Binding-site contacts:
Ligand atom O22 contacts residue ARG116 of chain 1.A at 2.9 Å (salt-bridge).
Ligand atom N01 contacts residue SER236 of chain 1.A at 2.9 Å (h-bond).
Ligand atom C24 contacts residue LYS233 of chain 1.A at 3.5 Å.
Ligand atom O36 contacts residue GLN67 of chain 1.A at 3.2 Å (h-bond).
Ligand atom O23 contacts residue ARG116 of chain 1.A at 3.2 Å (salt-bridge).
Ligand atom O30 contacts residue VAL195 of chain 1.A at 3.5 Å.
Ligand atom O30 contacts residue ARG153 of chain 1.A at 2.7 Å (salt-bridge).
Ligand atom O18 contacts residue ARG150 of chain 1.A at 2.9 Å (salt-bridge).
Ligand atom O22 contacts residue ARG150 of chain 1.A at 2.7 Å (salt-bridge).
Ligand atom O21 contacts residue GLN146 of chain 1.A at 3.3 Å.
Ligand atom C09 contacts residue PHE295 of chain 1.A at 3.5 Å (hydrophobic).
Ligand atom C33 contacts residue ASP231 of chain 1.A at 3.2 Å.
Ligand atom O23 contacts residue LYS233 of chain 1.A at 3.2 Å (salt-bridge).
Ligand atom N03 contacts residue PHE295 of chain 1.A at 3.2 Å.
Ligand atom O34 contacts residue TYR68 of chain 1.A at 3.3 Å (h-bond).
Ligand atom O32 contacts residue ASP231 of chain 1.A at 2.7 Å (salt-bridge).
Ligand atom C07 contacts residue THR237 of chain 1.A at 3.1 Å.
Ligand atom O34 contacts residue GLN67 of chain 1.A at 2.5 Å (h-bond).
Ligand atom O19 contacts residue ARG153 of chain 1.A at 3.4 Å (salt-bridge).
Ligand atom C29 contacts residue GLN198 of chain 1.A at 3.3 Å.
Ligand atom N05 contacts residue PHE295 of chain 1.A at 3.5 Å.
Ligand atom O17 contacts residue ARG116 of chain 1.A at 3.5 Å (salt-bridge).
Ligand atom N08 contacts residue THR237 of chain 1.A at 3.2 Å (h-bond).
Ligand atom O22 contacts residue GLN146 of chain 1.A at 3.4 Å.
Ligand atom O28 contacts residue THR237 of chain 1.A at 3.0 Å (h-bond).
Ligand atom O21 contacts residue PHE61 of chain 1.A at 3.3 Å.
Ligand atom O25 contacts residue LYS233 of chain 1.A at 3.2 Å (salt-bridge).
Ligand atom O34 contacts residue ASP231 of chain 1.A at 2.3 Å (salt-bridge).
Ligand atom C02 contacts residue THR237 of chain 1.A at 3.4 Å.
Ligand atom O17 contacts residue LYS233 of chain 1.A at 2.7 Å (salt-bridge).
Ligand atom O32 contacts residue TYR224 of chain 1.A at 3.2 Å (h-bond).
Ligand atom N08 contacts residue PHE295 of chain 1.A at 3.4 Å.
Ligand atom C02 contacts residue PHE295 of chain 1.A at 3.3 Å (hydrophobic).
Ligand atom C31 contacts residue ASP231 of chain 1.A at 3.3 Å.
Ligand atom O36 contacts residue LYS233 of chain 1.A at 2.7 Å (salt-bridge).
Ligand atom O30 contacts residue GLN198 of chain 1.A at 2.7 Å (h-bond).
Ligand atom N01 contacts residue PHE295 of chain 1.A at 3.5 Å.
Ligand atom C06 contacts residue PHE295 of chain 1.A at 3.4 Å (hydrophobic).
Ligand atom O32 contacts residue GLY234 of chain 1.A at 3.3 Å.
Ligand atom C07 contacts residue PHE295 of chain 1.A at 3.4 Å (hydrophobic).

A small-molecule ligand and the protein it binds are described below.
Small molecule (SMILES): Nc1ncnc2c1ncn2[C@@H]1O[C@H](COP(=O)(O)OP(=O)(O)O[C@@H]2O[C@H]([C@@H](O)CO)[C@@H](O)[C@H](O)[C@@H]2O)[C@@H](O)[C@H]1O

Sequence of chain 1.A:
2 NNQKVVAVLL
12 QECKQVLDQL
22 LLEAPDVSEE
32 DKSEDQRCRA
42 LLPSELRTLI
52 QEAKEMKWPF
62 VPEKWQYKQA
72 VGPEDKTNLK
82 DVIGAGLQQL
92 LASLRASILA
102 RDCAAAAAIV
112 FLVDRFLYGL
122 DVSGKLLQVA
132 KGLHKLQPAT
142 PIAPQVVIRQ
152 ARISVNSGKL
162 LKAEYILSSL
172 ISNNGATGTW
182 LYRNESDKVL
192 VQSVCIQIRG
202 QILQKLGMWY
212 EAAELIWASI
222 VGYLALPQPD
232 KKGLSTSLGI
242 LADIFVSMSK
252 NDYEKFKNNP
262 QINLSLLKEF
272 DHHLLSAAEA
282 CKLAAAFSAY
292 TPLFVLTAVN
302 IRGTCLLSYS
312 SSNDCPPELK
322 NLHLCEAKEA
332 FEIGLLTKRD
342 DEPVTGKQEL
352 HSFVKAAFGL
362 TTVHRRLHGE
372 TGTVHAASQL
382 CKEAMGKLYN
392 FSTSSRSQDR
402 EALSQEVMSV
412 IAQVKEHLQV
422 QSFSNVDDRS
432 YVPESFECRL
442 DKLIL